This small molecule binds to this protein.
Small molecule (SMILES): CCCCCCCC(=O)OC[C@H](COP(=O)(O)O[C@@H]1[C@H](O)[C@H](O)[C@@H](OP(=O)(O)O)[C@H](OP(=O)(O)O)[C@H]1O)OC(=O)CCCCCCC

Sequence of chain 1.A:
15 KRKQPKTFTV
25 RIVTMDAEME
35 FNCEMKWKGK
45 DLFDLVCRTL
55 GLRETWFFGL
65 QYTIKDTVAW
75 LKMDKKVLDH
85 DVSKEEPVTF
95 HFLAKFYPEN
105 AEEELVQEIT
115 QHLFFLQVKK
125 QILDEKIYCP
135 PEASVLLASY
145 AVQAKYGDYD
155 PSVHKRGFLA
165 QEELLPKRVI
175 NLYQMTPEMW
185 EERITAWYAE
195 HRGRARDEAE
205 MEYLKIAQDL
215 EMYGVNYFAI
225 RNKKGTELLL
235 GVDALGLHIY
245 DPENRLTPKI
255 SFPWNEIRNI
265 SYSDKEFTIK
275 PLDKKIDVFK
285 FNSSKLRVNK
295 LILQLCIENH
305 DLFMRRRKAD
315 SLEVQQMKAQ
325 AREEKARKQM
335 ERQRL

Binding-site contacts:
Ligand atom C1A contacts residue TRP60 of chain 1.A at 3.7 Å (hydrophobic).
Ligand atom C2 contacts residue TRP60 of chain 1.A at 3.9 Å (hydrophobic).
Ligand atom O2C contacts residue THR59 of chain 1.A at 3.8 Å.
Ligand atom C2C contacts residue TRP60 of chain 1.A at 3.9 Å (hydrophobic).
Ligand atom C2C contacts residue THR59 of chain 1.A at 3.9 Å.
Ligand atom O1 contacts residue ARG309 of chain 1.A at 4.0 Å.
Ligand atom P5 contacts residue ARG309 of chain 1.A at 4.2 Å.
Ligand atom O51 contacts residue ARG310 of chain 1.A at 3.2 Å (salt-bridge).
Ligand atom O11 contacts residue LEU306 of chain 1.A at 4.2 Å.
Ligand atom O1B contacts residue ARG57 of chain 1.A at 4.3 Å.
Ligand atom O53 contacts residue TRP60 of chain 1.A at 4.3 Å.
Ligand atom O11 contacts residue TRP60 of chain 1.A at 3.8 Å.
Ligand atom O6 contacts residue ARG309 of chain 1.A at 4.2 Å.
Ligand atom C3C contacts residue TRP60 of chain 1.A at 3.9 Å (hydrophobic).
Ligand atom O12 contacts residue ARG309 of chain 1.A at 2.3 Å (salt-bridge).
Ligand atom O52 contacts residue ALA313 of chain 1.A at 3.7 Å.
Ligand atom C1B contacts residue TRP60 of chain 1.A at 4.3 Å (hydrophobic).
Ligand atom O51 contacts residue ARG309 of chain 1.A at 2.8 Å (salt-bridge).
Ligand atom P1 contacts residue ARG309 of chain 1.A at 3.8 Å.
Ligand atom O1 contacts residue TRP60 of chain 1.A at 3.7 Å.
Ligand atom O1 contacts residue LEU306 of chain 1.A at 3.9 Å.
Ligand atom O1A contacts residue THR59 of chain 1.A at 3.9 Å.
Ligand atom O4 contacts residue TRP60 of chain 1.A at 4.3 Å.
Ligand atom C6 contacts residue ARG309 of chain 1.A at 4.1 Å.
Ligand atom C3C contacts residue THR59 of chain 1.A at 3.4 Å.
Ligand atom C6 contacts residue TRP60 of chain 1.A at 4.3 Å (hydrophobic).
Ligand atom O6 contacts residue LEU306 of chain 1.A at 3.8 Å.
Ligand atom O6 contacts residue TRP60 of chain 1.A at 3.7 Å.
Ligand atom O3C contacts residue TRP60 of chain 1.A at 3.5 Å.
Ligand atom C1 contacts residue TRP60 of chain 1.A at 3.5 Å (hydrophobic).
Ligand atom O1A contacts residue TRP60 of chain 1.A at 4.2 Å.
Ligand atom P5 contacts residue ARG310 of chain 1.A at 4.4 Å.
Ligand atom O53 contacts residue ARG310 of chain 1.A at 3.9 Å.
Ligand atom O1B contacts residue TRP60 of chain 1.A at 3.9 Å.
Ligand atom O1A contacts residue PHE47 of chain 1.A at 3.8 Å.
Ligand atom O2 contacts residue ARG309 of chain 1.A at 3.6 Å.
Ligand atom C5 contacts residue TRP60 of chain 1.A at 4.1 Å (hydrophobic).
Ligand atom O51 contacts residue ALA313 of chain 1.A at 3.9 Å.
Ligand atom C3 contacts residue TRP60 of chain 1.A at 3.7 Å (hydrophobic).
Ligand atom C1A contacts residue THR59 of chain 1.A at 3.1 Å.